The protein below binds the small molecule below.
Small molecule (SMILES): O=C(Nc1ccc(Oc2ccc3[nH]c(NC(=O)c4ccco4)nc3c2)cc1)Nc1cc(C(F)(F)F)ccc1F

Binding-site contacts:
Ligand atom C20 contacts residue ASP160 of chain 1.B at 3.5 Å.
Ligand atom F contacts residue GLU66 of chain 1.B at 3.3 Å.
Ligand atom O3 contacts residue GLY101 of chain 1.B at 3.4 Å (h-bond).
Ligand atom O contacts residue PHE161 of chain 1.B at 3.2 Å.
Ligand atom O3 contacts residue CYS98 of chain 1.B at 3.2 Å (h-bond).
Ligand atom N2 contacts residue CYS98 of chain 1.B at 3.1 Å (h-bond).
Ligand atom O contacts residue VAL35 of chain 1.B at 3.5 Å.
Ligand atom O3 contacts residue PHE97 of chain 1.B at 3.4 Å.
Ligand atom N contacts residue CYS98 of chain 1.B at 3.0 Å (h-bond).
Ligand atom C8 contacts residue ALA48 of chain 1.B at 3.3 Å (hydrophobic).
Ligand atom N3 contacts residue GLU66 of chain 1.B at 2.8 Å (salt-bridge).
Ligand atom C11 contacts residue PHE161 of chain 1.B at 3.2 Å (hydrophobic).
Ligand atom C7 contacts residue ALA48 of chain 1.B at 3.4 Å (hydrophobic).
Ligand atom C2 contacts residue GLY101 of chain 1.B at 3.7 Å.
Ligand atom C21 contacts residue ILE69 of chain 1.B at 3.6 Å (hydrophobic).
Ligand atom O contacts residue ALA48 of chain 1.B at 3.6 Å.
Ligand atom O1 contacts residue VAL79 of chain 1.B at 3.5 Å.
Ligand atom F2 contacts residue ILE78 of chain 1.B at 3.3 Å.
Ligand atom N4 contacts residue GLU66 of chain 1.B at 2.9 Å (salt-bridge).
Ligand atom C9 contacts residue GLU96 of chain 1.B at 3.6 Å.
Ligand atom C4 contacts residue CYS98 of chain 1.B at 3.7 Å (hydrophobic).
Ligand atom F1 contacts residue LEU158 of chain 1.B at 3.6 Å.
Ligand atom C16 contacts residue PHE161 of chain 1.B at 3.3 Å (hydrophobic).
Ligand atom C6 contacts residue PHE161 of chain 1.B at 3.7 Å (hydrophobic).
Ligand atom C19 contacts residue ASP160 of chain 1.B at 3.4 Å.
Ligand atom C25 contacts residue PRO99 of chain 1.B at 3.2 Å (hydrophobic).
Ligand atom O1 contacts residue ALA159 of chain 1.B at 3.4 Å.
Ligand atom C14 contacts residue ILE95 of chain 1.B at 3.3 Å (hydrophobic).
Ligand atom C15 contacts residue ILE95 of chain 1.B at 3.6 Å (hydrophobic).
Ligand atom C18 contacts residue ASP160 of chain 1.B at 3.5 Å.
Ligand atom N contacts residue PHE97 of chain 1.B at 3.3 Å.
Ligand atom C13 contacts residue ILE95 of chain 1.B at 3.2 Å (hydrophobic).
Ligand atom C12 contacts residue ILE95 of chain 1.B at 3.6 Å (hydrophobic).
Ligand atom F3 contacts residue LEU133 of chain 1.B at 3.6 Å.
Ligand atom O3 contacts residue PRO99 of chain 1.B at 3.6 Å.
Ligand atom C4 contacts residue PHE97 of chain 1.B at 3.6 Å (hydrophobic).
Ligand atom N4 contacts residue ASP160 of chain 1.B at 3.5 Å (salt-bridge).
Ligand atom O1 contacts residue ASP160 of chain 1.B at 3.0 Å (salt-bridge).
Ligand atom C17 contacts residue GLU66 of chain 1.B at 3.4 Å.
Ligand atom F contacts residue LEU168 of chain 1.B at 3.3 Å.

Sequence of chain 1.B:
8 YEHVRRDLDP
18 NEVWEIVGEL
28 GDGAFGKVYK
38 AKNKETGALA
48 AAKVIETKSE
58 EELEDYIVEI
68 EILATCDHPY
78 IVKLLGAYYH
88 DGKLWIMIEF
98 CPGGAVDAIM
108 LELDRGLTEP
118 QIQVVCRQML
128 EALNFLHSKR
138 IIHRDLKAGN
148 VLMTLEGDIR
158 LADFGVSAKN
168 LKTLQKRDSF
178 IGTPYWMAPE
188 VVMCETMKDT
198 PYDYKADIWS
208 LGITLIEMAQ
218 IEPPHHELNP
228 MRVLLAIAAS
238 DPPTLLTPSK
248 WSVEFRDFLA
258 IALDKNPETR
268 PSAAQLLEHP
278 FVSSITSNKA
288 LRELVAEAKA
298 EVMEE